Sequence of chain 1.B:
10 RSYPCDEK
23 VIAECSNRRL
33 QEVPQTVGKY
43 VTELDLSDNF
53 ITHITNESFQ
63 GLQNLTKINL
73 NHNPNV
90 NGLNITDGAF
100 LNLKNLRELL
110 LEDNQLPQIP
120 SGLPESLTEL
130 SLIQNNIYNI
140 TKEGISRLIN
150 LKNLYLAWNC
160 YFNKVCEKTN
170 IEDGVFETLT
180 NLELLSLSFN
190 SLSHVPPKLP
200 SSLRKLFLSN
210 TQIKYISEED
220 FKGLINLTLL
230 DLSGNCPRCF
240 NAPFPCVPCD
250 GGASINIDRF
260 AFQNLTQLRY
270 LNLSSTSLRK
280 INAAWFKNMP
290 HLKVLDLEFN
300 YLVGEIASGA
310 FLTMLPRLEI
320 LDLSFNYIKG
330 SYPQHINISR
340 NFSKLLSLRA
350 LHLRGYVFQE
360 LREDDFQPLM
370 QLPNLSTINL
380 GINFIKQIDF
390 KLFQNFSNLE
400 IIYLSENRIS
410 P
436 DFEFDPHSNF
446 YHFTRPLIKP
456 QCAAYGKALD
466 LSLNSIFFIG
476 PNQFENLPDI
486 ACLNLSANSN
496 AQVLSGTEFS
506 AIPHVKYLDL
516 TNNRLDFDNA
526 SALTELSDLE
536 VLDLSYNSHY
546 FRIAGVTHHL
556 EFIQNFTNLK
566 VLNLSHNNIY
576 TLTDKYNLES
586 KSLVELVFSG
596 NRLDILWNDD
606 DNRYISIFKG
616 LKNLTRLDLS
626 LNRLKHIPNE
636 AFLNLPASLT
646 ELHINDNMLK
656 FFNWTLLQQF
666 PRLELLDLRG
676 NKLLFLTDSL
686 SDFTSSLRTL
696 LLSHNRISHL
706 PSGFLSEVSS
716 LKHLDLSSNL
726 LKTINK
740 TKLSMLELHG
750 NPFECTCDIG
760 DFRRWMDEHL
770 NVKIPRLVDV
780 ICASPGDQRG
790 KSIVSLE

This protein binds this small molecule.
Small molecule (SMILES): CC(=O)N[C@H]1[C@H](O[C@H]2[C@H](O)[C@@H](NC(C)=O)CO[C@@H]2CO)O[C@H](CO)[C@@H](O)[C@@H]1O

Binding-site contacts:
Ligand atom O7 contacts residue ILE453 of chain 1.B at 3.9 Å.
Ligand atom O6 contacts residue SER467 of chain 1.B at 3.4 Å (h-bond).
Ligand atom C8 contacts residue ASP514 of chain 1.B at 3.7 Å.
Ligand atom O5 contacts residue SER491 of chain 1.B at 4.1 Å.
Ligand atom O6 contacts residue LEU468 of chain 1.B at 3.6 Å.
Ligand atom C7 contacts residue ASP514 of chain 1.B at 3.8 Å.
Ligand atom C5 contacts residue SER467 of chain 1.B at 4.1 Å.
Ligand atom C7 contacts residue LYS454 of chain 1.B at 4.0 Å.
Ligand atom C6 contacts residue SER467 of chain 1.B at 3.8 Å.
Ligand atom C2 contacts residue ASP514 of chain 1.B at 3.7 Å.
Ligand atom C3 contacts residue ASP514 of chain 1.B at 4.0 Å.
Ligand atom O6 contacts residue SER404 of chain 1.B at 3.9 Å.
Ligand atom C8 contacts residue TYR512 of chain 1.B at 3.8 Å (hydrophobic).
Ligand atom C4 contacts residue ASN489 of chain 1.B at 4.2 Å.
Ligand atom C7 contacts residue ASN489 of chain 1.B at 3.4 Å.
Ligand atom O4 contacts residue ARG450 of chain 1.B at 4.4 Å.
Ligand atom C5 contacts residue ASN489 of chain 1.B at 3.6 Å.
Ligand atom C6 contacts residue ARG450 of chain 1.B at 4.1 Å.
Ligand atom C3 contacts residue ASN489 of chain 1.B at 3.8 Å.
Ligand atom C3 contacts residue ARG450 of chain 1.B at 4.3 Å.
Ligand atom N2 contacts residue ASP514 of chain 1.B at 2.9 Å (salt-bridge).
Ligand atom O7 contacts residue LYS454 of chain 1.B at 3.0 Å (salt-bridge).
Ligand atom C2 contacts residue ASN489 of chain 1.B at 2.4 Å.
Ligand atom C1 contacts residue SER491 of chain 1.B at 4.0 Å.
Ligand atom C1 contacts residue ASP465 of chain 1.B at 4.1 Å.
Ligand atom C8 contacts residue CYS457 of chain 1.B at 3.8 Å (hydrophobic).
Ligand atom O5 contacts residue ASN489 of chain 1.B at 2.4 Å (h-bond).
Ligand atom C1 contacts residue SER467 of chain 1.B at 4.2 Å.
Ligand atom O5 contacts residue ASP465 of chain 1.B at 4.0 Å.
Ligand atom N2 contacts residue ASN489 of chain 1.B at 2.8 Å (h-bond).
Ligand atom O5 contacts residue SER467 of chain 1.B at 3.3 Å (h-bond).
Ligand atom C5 contacts residue ARG450 of chain 1.B at 3.9 Å.
Ligand atom C8 contacts residue ASN489 of chain 1.B at 4.3 Å.
Ligand atom C1 contacts residue ASP514 of chain 1.B at 3.7 Å.
Ligand atom C5 contacts residue SER491 of chain 1.B at 4.1 Å.
Ligand atom C6 contacts residue LEU468 of chain 1.B at 3.8 Å (hydrophobic).
Ligand atom C1 contacts residue ASN489 of chain 1.B at 1.4 Å.
Ligand atom O7 contacts residue ASN489 of chain 1.B at 3.9 Å.
Ligand atom C8 contacts residue LYS454 of chain 1.B at 4.0 Å.